Binding-site contacts:
Ligand atom C1 contacts residue TYR59 of chain 1.A at 3.6 Å (hydrophobic).
Ligand atom C3 contacts residue ASN92 of chain 1.A at 3.8 Å.
Ligand atom C5 contacts residue ASN92 of chain 1.A at 3.7 Å.
Ligand atom C8 contacts residue ASN92 of chain 1.A at 4.3 Å.
Ligand atom O7 contacts residue TYR59 of chain 1.A at 3.3 Å.
Ligand atom C7 contacts residue ASN92 of chain 1.A at 3.5 Å.
Ligand atom C7 contacts residue TYR59 of chain 1.A at 4.5 Å (hydrophobic).
Ligand atom O7 contacts residue ASN92 of chain 1.A at 3.3 Å (h-bond).
Ligand atom N2 contacts residue ASN92 of chain 1.A at 2.9 Å (h-bond).
Ligand atom C6 contacts residue TYR59 of chain 1.A at 3.4 Å (hydrophobic).
Ligand atom O5 contacts residue ASN92 of chain 1.A at 2.4 Å (h-bond).
Ligand atom C1 contacts residue ASN92 of chain 1.A at 1.4 Å.
Ligand atom O5 contacts residue TYR59 of chain 1.A at 3.5 Å.
Ligand atom O6 contacts residue TYR59 of chain 1.A at 4.0 Å.
Ligand atom C8 contacts residue ASN61 of chain 1.A at 3.8 Å.
Ligand atom C5 contacts residue TYR59 of chain 1.A at 3.6 Å (hydrophobic).
Ligand atom C2 contacts residue ASN92 of chain 1.A at 2.5 Å.
Ligand atom C4 contacts residue ASN92 of chain 1.A at 4.2 Å.

Sequence of chain 1.A:
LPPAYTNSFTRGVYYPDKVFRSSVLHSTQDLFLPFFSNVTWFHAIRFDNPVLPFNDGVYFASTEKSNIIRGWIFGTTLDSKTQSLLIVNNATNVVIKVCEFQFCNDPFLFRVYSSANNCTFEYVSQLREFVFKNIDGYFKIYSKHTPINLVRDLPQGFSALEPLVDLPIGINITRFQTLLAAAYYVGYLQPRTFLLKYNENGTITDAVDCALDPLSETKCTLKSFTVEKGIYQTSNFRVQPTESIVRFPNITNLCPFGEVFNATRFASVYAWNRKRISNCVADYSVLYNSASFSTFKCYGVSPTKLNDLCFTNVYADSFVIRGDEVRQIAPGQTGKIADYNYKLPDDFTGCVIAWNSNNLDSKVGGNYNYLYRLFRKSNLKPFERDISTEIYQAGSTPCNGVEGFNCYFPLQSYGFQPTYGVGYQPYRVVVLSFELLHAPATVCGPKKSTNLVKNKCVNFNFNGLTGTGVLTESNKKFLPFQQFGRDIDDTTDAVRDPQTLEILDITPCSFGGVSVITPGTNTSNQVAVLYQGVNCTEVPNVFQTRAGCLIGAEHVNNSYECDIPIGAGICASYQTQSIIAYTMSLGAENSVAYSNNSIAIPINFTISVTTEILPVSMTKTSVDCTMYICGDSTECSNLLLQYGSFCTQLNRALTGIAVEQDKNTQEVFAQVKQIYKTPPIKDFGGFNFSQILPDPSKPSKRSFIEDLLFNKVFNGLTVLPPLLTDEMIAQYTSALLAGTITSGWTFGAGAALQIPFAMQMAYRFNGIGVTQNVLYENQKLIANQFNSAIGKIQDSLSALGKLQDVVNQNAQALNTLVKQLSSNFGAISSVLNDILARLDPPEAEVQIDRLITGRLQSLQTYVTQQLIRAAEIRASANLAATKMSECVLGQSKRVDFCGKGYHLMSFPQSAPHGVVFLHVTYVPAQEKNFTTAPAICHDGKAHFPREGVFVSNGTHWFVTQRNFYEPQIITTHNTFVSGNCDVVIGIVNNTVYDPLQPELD

The small molecule below binds the protein below.
Small molecule (SMILES): CC(=O)N[C@@H]1[C@@H](O)[C@H](O)[C@@H](CO)O[C@H]1O